Binding-site contacts:
Ligand atom O2 contacts residue ARG377 of chain 1.A at 2.8 Å (salt-bridge).
Ligand atom O4 contacts residue GLY335 of chain 1.A at 4.3 Å.
Ligand atom O4 contacts residue ARG377 of chain 1.A at 3.2 Å (salt-bridge).
Ligand atom C2 contacts residue LEU442 of chain 1.A at 4.3 Å (hydrophobic).
Ligand atom N2 contacts residue LEU442 of chain 1.A at 4.2 Å.
Ligand atom O4 contacts residue ARG334 of chain 1.A at 3.1 Å (salt-bridge).
Ligand atom N3 contacts residue GLU413 of chain 1.A at 2.9 Å (salt-bridge).
Ligand atom O1 contacts residue VAL274 of chain 1.A at 4.1 Å.
Ligand atom O3 contacts residue HIS313 of chain 1.A at 3.6 Å.
Ligand atom C5 contacts residue CYS474 of chain 1.A at 4.2 Å (hydrophobic).
Ligand atom C5 contacts residue GLU413 of chain 1.A at 3.6 Å.
Ligand atom P1 contacts residue ARG334 of chain 1.A at 3.8 Å.
Ligand atom O4 contacts residue TYR277 of chain 1.A at 3.7 Å.
Ligand atom O3 contacts residue ARG334 of chain 1.A at 3.4 Å (salt-bridge).
Ligand atom C6 contacts residue GLU413 of chain 1.A at 3.8 Å.
Ligand atom C4 contacts residue GLU413 of chain 1.A at 3.6 Å.
Ligand atom O4 contacts residue SER333 of chain 1.A at 3.9 Å.
Ligand atom N1 contacts residue CYS474 of chain 1.A at 4.4 Å.
Ligand atom O2 contacts residue ASP374 of chain 1.A at 4.0 Å.
Ligand atom N3 contacts residue ASP374 of chain 1.A at 4.4 Å.
Ligand atom C3 contacts residue LEU250 of chain 1.A at 4.0 Å (hydrophobic).
Ligand atom O3 contacts residue GLY336 of chain 1.A at 4.4 Å.
Ligand atom O3 contacts residue GLY335 of chain 1.A at 2.5 Å (h-bond).
Ligand atom O3 contacts residue TYR277 of chain 1.A at 2.9 Å (h-bond).
Ligand atom O3 contacts residue SER333 of chain 1.A at 3.4 Å (h-bond).
Ligand atom N1 contacts residue LEU442 of chain 1.A at 3.9 Å.
Ligand atom P1 contacts residue SER333 of chain 1.A at 3.7 Å.
Ligand atom P1 contacts residue ARG377 of chain 1.A at 3.8 Å.
Ligand atom N3 contacts residue THR311 of chain 1.A at 4.4 Å.
Ligand atom O2 contacts residue SER333 of chain 1.A at 3.1 Å (h-bond).
Ligand atom P1 contacts residue HIS313 of chain 1.A at 4.2 Å.
Ligand atom O2 contacts residue HIS313 of chain 1.A at 3.4 Å (h-bond).
Ligand atom N2 contacts residue CYS474 of chain 1.A at 3.8 Å.
Ligand atom N1 contacts residue ASN219 of chain 1.A at 3.8 Å.
Ligand atom C5 contacts residue TYR440 of chain 1.A at 3.7 Å (hydrophobic).
Ligand atom O2 contacts residue ARG334 of chain 1.A at 4.3 Å.
Ligand atom P1 contacts residue GLY335 of chain 1.A at 3.9 Å.
Ligand atom O1 contacts residue TYR277 of chain 1.A at 3.0 Å (h-bond).
Ligand atom C3 contacts residue TYR277 of chain 1.A at 3.9 Å (hydrophobic).
Ligand atom P1 contacts residue TYR277 of chain 1.A at 3.5 Å.

Sequence of chain 1.A:
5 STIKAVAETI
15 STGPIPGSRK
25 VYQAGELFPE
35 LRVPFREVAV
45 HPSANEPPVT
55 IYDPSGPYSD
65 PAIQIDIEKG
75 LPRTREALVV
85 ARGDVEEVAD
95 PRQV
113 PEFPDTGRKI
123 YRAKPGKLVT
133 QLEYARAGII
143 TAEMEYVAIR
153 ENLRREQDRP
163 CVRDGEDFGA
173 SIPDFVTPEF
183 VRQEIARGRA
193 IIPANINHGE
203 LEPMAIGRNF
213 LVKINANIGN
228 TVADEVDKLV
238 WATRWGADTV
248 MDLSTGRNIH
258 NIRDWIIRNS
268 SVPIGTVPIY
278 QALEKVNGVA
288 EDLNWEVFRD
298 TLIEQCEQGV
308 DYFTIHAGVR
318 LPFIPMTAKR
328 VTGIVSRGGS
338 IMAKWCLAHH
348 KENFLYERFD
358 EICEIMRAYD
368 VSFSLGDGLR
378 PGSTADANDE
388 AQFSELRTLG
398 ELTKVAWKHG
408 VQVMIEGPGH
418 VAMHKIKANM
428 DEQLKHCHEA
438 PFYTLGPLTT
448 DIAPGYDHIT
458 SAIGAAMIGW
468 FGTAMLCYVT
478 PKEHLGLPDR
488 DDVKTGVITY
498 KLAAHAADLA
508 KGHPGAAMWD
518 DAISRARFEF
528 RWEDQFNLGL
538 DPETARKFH

A protein and the small-molecule ligand that binds it are described below.
Small molecule (SMILES): Cc1ncc(COP(=O)(O)O)c(N)n1